Binding-site contacts:
Ligand atom C1 contacts residue TYR341 of chain 1.A at 4.1 Å (hydrophobic).
Ligand atom C4 contacts residue TRP286 of chain 1.A at 4.4 Å (hydrophobic).
Ligand atom O1 contacts residue TYR124 of chain 1.A at 3.6 Å.
Ligand atom O4 contacts residue TYR72 of chain 1.A at 3.4 Å (h-bond).
Ligand atom C4 contacts residue TYR72 of chain 1.A at 4.2 Å (hydrophobic).
Ligand atom C2 contacts residue TRP286 of chain 1.A at 4.3 Å (hydrophobic).
Ligand atom C3 contacts residue TYR72 of chain 1.A at 4.0 Å (hydrophobic).
Ligand atom O1 contacts residue TRP286 of chain 1.A at 3.7 Å.
Ligand atom C2 contacts residue TYR341 of chain 1.A at 4.5 Å (hydrophobic).
Ligand atom C1 contacts residue TYR124 of chain 1.A at 4.3 Å (hydrophobic).
Ligand atom O1 contacts residue TYR341 of chain 1.A at 4.3 Å.
Ligand atom O2 contacts residue TRP286 of chain 1.A at 4.0 Å.
Ligand atom O2 contacts residue TYR72 of chain 1.A at 4.0 Å.
Ligand atom C1 contacts residue TRP286 of chain 1.A at 3.8 Å (hydrophobic).

Sequence of chain 1.A:
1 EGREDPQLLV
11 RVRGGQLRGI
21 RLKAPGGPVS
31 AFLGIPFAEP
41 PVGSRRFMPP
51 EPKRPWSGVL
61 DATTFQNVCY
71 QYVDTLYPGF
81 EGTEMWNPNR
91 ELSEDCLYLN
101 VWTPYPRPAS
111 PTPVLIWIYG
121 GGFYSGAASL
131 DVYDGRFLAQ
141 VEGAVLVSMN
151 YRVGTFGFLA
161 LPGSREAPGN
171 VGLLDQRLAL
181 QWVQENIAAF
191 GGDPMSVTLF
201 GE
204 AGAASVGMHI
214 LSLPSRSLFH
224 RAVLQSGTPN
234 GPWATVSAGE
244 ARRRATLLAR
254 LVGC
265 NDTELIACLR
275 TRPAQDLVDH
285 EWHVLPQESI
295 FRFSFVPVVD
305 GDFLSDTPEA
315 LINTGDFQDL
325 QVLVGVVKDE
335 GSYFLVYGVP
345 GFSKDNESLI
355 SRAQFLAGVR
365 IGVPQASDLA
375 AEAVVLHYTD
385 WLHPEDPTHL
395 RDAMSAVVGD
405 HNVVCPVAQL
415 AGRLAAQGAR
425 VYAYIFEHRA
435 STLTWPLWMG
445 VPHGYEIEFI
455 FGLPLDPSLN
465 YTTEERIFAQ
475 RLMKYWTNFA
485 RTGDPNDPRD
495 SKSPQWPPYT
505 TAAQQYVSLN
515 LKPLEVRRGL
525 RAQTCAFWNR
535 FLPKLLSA

This small molecule binds to this protein.
Small molecule (SMILES): O=CCOCCO